Sequence of chain 2.A:
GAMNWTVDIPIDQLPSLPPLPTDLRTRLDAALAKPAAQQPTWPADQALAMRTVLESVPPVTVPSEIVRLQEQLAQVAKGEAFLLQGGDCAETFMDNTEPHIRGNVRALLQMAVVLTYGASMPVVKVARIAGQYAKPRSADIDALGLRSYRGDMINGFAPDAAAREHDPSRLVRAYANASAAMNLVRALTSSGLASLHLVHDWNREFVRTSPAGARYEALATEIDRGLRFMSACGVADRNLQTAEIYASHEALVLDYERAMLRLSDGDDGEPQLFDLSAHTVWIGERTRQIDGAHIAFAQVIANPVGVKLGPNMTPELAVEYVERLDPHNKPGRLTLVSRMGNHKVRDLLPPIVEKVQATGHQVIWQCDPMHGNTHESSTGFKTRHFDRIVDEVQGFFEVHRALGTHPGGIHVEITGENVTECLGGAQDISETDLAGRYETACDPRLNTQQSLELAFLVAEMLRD

This small molecule binds to this protein.
Small molecule (SMILES): O=C(O)[C@@H](CCCCCOP(=O)(O)O)OP(=O)(O)O

Binding-site contacts:
Ligand atom O8 contacts residue GLU413 of chain 2.A at 2.9 Å (salt-bridge).
Ligand atom O13 contacts residue 0351 of chain 2.D at 0.5 Å (h-bond).
Ligand atom O19 contacts residue 0351 of chain 2.D at 1.6 Å (h-bond).
Ligand atom O15 contacts residue GLU285 of chain 2.A at 2.5 Å (salt-bridge).
Ligand atom O9 contacts residue 0351 of chain 2.D at 0.6 Å (h-bond).
Ligand atom O14 contacts residue 0351 of chain 2.D at 1.0 Å (h-bond).
Ligand atom O11 contacts residue 0351 of chain 2.D at 0.7 Å (h-bond).
Ligand atom C1 contacts residue 0351 of chain 2.D at 0.4 Å.
Ligand atom O8 contacts residue MN1 of chain 2.C at 2.0 Å.
Ligand atom C2 contacts residue 0351 of chain 2.D at 0.4 Å.
Ligand atom O15 contacts residue 0351 of chain 2.D at 0.6 Å (h-bond).
Ligand atom O11 contacts residue LYS382 of chain 2.A at 3.1 Å (salt-bridge).
Ligand atom O13 contacts residue LYS308 of chain 2.A at 3.0 Å (salt-bridge).
Ligand atom C4 contacts residue 0351 of chain 2.D at 0.4 Å.
Ligand atom O18 contacts residue ARG137 of chain 2.A at 2.1 Å (salt-bridge).
Ligand atom O10 contacts residue LYS308 of chain 2.A at 3.2 Å (salt-bridge).
Ligand atom C2 contacts residue HIS371 of chain 2.A at 3.3 Å.
Ligand atom O18 contacts residue 0351 of chain 2.D at 1.3 Å (h-bond).
Ligand atom O9 contacts residue HIS371 of chain 2.A at 2.9 Å.
Ligand atom C6 contacts residue 0351 of chain 2.D at 1.1 Å.
Ligand atom O15 contacts residue GLY284 of chain 2.A at 2.9 Å.
Ligand atom C1 contacts residue HIS371 of chain 2.A at 2.7 Å.
Ligand atom C1 contacts residue MN1 of chain 2.C at 3.0 Å.
Ligand atom C5 contacts residue 0351 of chain 2.D at 0.6 Å.
Ligand atom O9 contacts residue LYS308 of chain 2.A at 3.2 Å (salt-bridge).
Ligand atom O8 contacts residue 0351 of chain 2.D at 0.3 Å (h-bond).
Ligand atom O10 contacts residue 0351 of chain 2.D at 0.8 Å (h-bond).
Ligand atom O8 contacts residue HIS371 of chain 2.A at 2.7 Å (h-bond).
Ligand atom O17 contacts residue 0351 of chain 2.D at 1.1 Å (h-bond).
Ligand atom C3 contacts residue 0351 of chain 2.D at 1.2 Å.
Ligand atom P16 contacts residue 0351 of chain 2.D at 0.4 Å.
Ligand atom O8 contacts residue CYS89 of chain 2.A at 3.4 Å (h-bond).
Ligand atom C7 contacts residue 0351 of chain 2.D at 0.8 Å.
Ligand atom O14 contacts residue ARG286 of chain 2.A at 2.3 Å (salt-bridge).
Ligand atom O18 contacts residue LYS382 of chain 2.A at 3.3 Å (salt-bridge).
Ligand atom O13 contacts residue ARG339 of chain 2.A at 2.9 Å (salt-bridge).
Ligand atom P12 contacts residue 0351 of chain 2.D at 0.6 Å.
Ligand atom O17 contacts residue SER138 of chain 2.A at 2.7 Å (h-bond).
Ligand atom O9 contacts residue ARG128 of chain 2.A at 3.1 Å (salt-bridge).
Ligand atom O8 contacts residue LYS135 of chain 2.A at 3.0 Å (salt-bridge).